Sequence of chain 1.M:
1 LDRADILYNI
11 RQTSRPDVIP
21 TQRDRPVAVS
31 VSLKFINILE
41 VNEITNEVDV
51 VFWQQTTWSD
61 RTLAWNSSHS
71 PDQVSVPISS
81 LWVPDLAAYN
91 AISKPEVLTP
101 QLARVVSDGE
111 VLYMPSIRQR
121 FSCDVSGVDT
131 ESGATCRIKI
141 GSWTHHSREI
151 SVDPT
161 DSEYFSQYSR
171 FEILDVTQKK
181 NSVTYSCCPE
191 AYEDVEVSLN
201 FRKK

Binding-site contacts:
Ligand atom C8 contacts residue MET114 of chain 1.M at 4.0 Å (hydrophobic).
Ligand atom N5 contacts residue TRP143 of chain 1.L at 3.8 Å.
Ligand atom C13 contacts residue LEU112 of chain 1.M at 4.2 Å (hydrophobic).
Ligand atom C11 contacts residue TRP53 of chain 1.M at 3.7 Å (hydrophobic).
Ligand atom C7 contacts residue TYR89 of chain 1.L at 4.3 Å (hydrophobic).
Ligand atom C12 contacts residue LEU112 of chain 1.M at 4.1 Å (hydrophobic).
Ligand atom O6 contacts residue THR144 of chain 1.L at 3.8 Å.
Ligand atom C11 contacts residue TYR185 of chain 1.L at 3.8 Å (hydrophobic).
Ligand atom N1 contacts residue TYR89 of chain 1.L at 4.2 Å.
Ligand atom O3 contacts residue MET114 of chain 1.M at 4.2 Å.
Ligand atom C13 contacts residue THR144 of chain 1.L at 4.0 Å.
Ligand atom C10 contacts residue SER142 of chain 1.L at 3.3 Å.
Ligand atom C4 contacts residue TRP143 of chain 1.L at 3.5 Å (hydrophobic).
Ligand atom C13 contacts residue TRP143 of chain 1.L at 3.9 Å (hydrophobic).
Ligand atom C10 contacts residue TYR89 of chain 1.L at 3.0 Å (hydrophobic).
Ligand atom C10 contacts residue TYR192 of chain 1.L at 3.8 Å (hydrophobic).
Ligand atom C2 contacts residue MET114 of chain 1.M at 3.9 Å (hydrophobic).
Ligand atom O6 contacts residue TRP143 of chain 1.L at 3.6 Å.
Ligand atom C11 contacts residue TRP143 of chain 1.L at 4.5 Å (hydrophobic).
Ligand atom C13 contacts residue TYR192 of chain 1.L at 3.2 Å (hydrophobic).
Ligand atom N5 contacts residue THR144 of chain 1.L at 3.9 Å.
Ligand atom N1 contacts residue TRP143 of chain 1.L at 2.9 Å (h-bond).
Ligand atom C13 contacts residue CYS188 of chain 1.L at 3.8 Å (hydrophobic).
Ligand atom C8 contacts residue TRP143 of chain 1.L at 4.0 Å (hydrophobic).
Ligand atom C9 contacts residue MET114 of chain 1.M at 4.0 Å (hydrophobic).
Ligand atom N1 contacts residue TYR192 of chain 1.L at 4.3 Å.
Ligand atom O3 contacts residue TRP143 of chain 1.L at 3.1 Å (h-bond).
Ligand atom C4 contacts residue CYS187 of chain 1.L at 4.3 Å (hydrophobic).
Ligand atom C4 contacts residue TYR192 of chain 1.L at 3.4 Å (hydrophobic).
Ligand atom N5 contacts residue LEU112 of chain 1.M at 4.0 Å.
Ligand atom C10 contacts residue TRP143 of chain 1.L at 3.1 Å (hydrophobic).
Ligand atom C12 contacts residue ARG104 of chain 1.M at 3.4 Å.
Ligand atom C8 contacts residue CYS187 of chain 1.L at 4.5 Å (hydrophobic).
Ligand atom C2 contacts residue TRP143 of chain 1.L at 3.4 Å (hydrophobic).
Ligand atom C9 contacts residue TRP143 of chain 1.L at 3.2 Å (hydrophobic).
Ligand atom C7 contacts residue TRP143 of chain 1.L at 3.8 Å (hydrophobic).
Ligand atom O6 contacts residue MET114 of chain 1.M at 3.4 Å.
Ligand atom C9 contacts residue THR144 of chain 1.L at 3.9 Å.
Ligand atom C12 contacts residue THR144 of chain 1.L at 3.6 Å.
Ligand atom C11 contacts residue TYR89 of chain 1.L at 3.9 Å (hydrophobic).

The small molecule below binds the protein below.
Small molecule (SMILES): C[C@H](CCOC(=O)N(C)C)N(C)C

Sequence of chain 1.L:
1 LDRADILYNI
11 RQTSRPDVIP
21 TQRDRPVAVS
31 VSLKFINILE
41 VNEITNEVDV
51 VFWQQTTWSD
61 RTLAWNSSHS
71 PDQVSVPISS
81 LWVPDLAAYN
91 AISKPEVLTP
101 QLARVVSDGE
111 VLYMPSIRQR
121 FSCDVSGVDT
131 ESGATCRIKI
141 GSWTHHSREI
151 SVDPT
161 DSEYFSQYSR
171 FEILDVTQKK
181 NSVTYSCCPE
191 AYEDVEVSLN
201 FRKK